A protein and the small-molecule ligand that binds it are described below.
Small molecule (SMILES): CCC[C@H](C)C1(CC)C(=O)NC(=O)NC1=O

Binding-site contacts:
Ligand atom O9 contacts residue RAV1 of chain 23.J at 0.7 Å.
Ligand atom C16 contacts residue SER27 of chain 2.A at 3.7 Å.
Ligand atom N3 contacts residue RAV1 of chain 23.J at 0.8 Å.
Ligand atom C14 contacts residue LEU24 of chain 2.A at 3.8 Å (hydrophobic).
Ligand atom C16 contacts residue RAV1 of chain 23.J at 0.7 Å.
Ligand atom O9 contacts residue ARG59 of chain 2.A at 4.0 Å.
Ligand atom C18 contacts residue RAV1 of chain 23.J at 1.3 Å.
Ligand atom C15 contacts residue RAV1 of chain 23.J at 0.7 Å.
Ligand atom O7 contacts residue SER27 of chain 23.A at 3.8 Å.
Ligand atom C12 contacts residue LEU81 of chain 23.A at 3.9 Å (hydrophobic).
Ligand atom C14 contacts residue SER27 of chain 2.A at 2.8 Å.
Ligand atom O7 contacts residue LEU24 of chain 23.A at 3.2 Å.
Ligand atom C12 contacts residue LEU81 of chain 2.A at 3.8 Å (hydrophobic).
Ligand atom C17 contacts residue ARG59 of chain 23.A at 3.9 Å.
Ligand atom O8 contacts residue RAV1 of chain 23.J at 0.5 Å (h-bond).
Ligand atom C18 contacts residue LEU81 of chain 2.A at 3.9 Å (hydrophobic).
Ligand atom C4 contacts residue ARG59 of chain 2.A at 3.9 Å.
Ligand atom C12 contacts residue RAV1 of chain 23.J at 0.3 Å.
Ligand atom C13 contacts residue RAV1 of chain 23.J at 1.5 Å.
Ligand atom O7 contacts residue RAV1 of chain 23.J at 0.5 Å (h-bond).
Ligand atom C4 contacts residue RAV1 of chain 23.J at 0.7 Å.
Ligand atom N5 contacts residue ARG59 of chain 23.A at 4.0 Å.
Ligand atom C2 contacts residue LEU24 of chain 2.A at 3.8 Å (hydrophobic).
Ligand atom C17 contacts residue ALA55 of chain 2.A at 3.9 Å (hydrophobic).
Ligand atom C15 contacts residue ARG59 of chain 23.A at 3.5 Å.
Ligand atom C6 contacts residue SER27 of chain 23.A at 3.7 Å.
Ligand atom N5 contacts residue RAV1 of chain 23.J at 1.3 Å.
Ligand atom C2 contacts residue RAV1 of chain 23.J at 1.3 Å.
Ligand atom C17 contacts residue RAV1 of chain 23.J at 0.9 Å.
Ligand atom C4 contacts residue SER27 of chain 23.A at 3.4 Å.
Ligand atom N3 contacts residue ARG59 of chain 2.A at 3.6 Å.
Ligand atom O9 contacts residue SER27 of chain 23.A at 3.2 Å (h-bond).
Ligand atom C17 contacts residue SER27 of chain 2.A at 3.3 Å.
Ligand atom C14 contacts residue RAV1 of chain 23.J at 1.3 Å.
Ligand atom C1 contacts residue RAV1 of chain 23.J at 0.1 Å.
Ligand atom O8 contacts residue LEU24 of chain 2.A at 2.9 Å.
Ligand atom C18 contacts residue LEU81 of chain 23.A at 3.2 Å (hydrophobic).
Ligand atom N5 contacts residue SER27 of chain 23.A at 2.7 Å (h-bond).
Ligand atom C6 contacts residue RAV1 of chain 23.J at 1.3 Å.
Ligand atom C14 contacts residue TYR28 of chain 2.A at 3.6 Å (hydrophobic).

Sequence of chain 23.A:
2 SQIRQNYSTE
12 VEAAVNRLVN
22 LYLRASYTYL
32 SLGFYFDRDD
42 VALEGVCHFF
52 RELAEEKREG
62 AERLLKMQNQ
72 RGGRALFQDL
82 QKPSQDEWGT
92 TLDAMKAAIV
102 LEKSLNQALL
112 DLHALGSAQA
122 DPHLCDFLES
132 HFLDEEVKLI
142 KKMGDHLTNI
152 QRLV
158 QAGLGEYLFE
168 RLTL

Sequence of chain 2.A:
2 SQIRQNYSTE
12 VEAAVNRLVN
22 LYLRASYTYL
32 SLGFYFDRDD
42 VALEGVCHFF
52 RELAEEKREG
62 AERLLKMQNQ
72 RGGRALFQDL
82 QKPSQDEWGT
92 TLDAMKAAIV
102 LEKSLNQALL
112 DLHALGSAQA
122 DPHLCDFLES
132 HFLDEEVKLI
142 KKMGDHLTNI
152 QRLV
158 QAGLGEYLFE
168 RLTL